A small-molecule ligand and the protein it binds are described below.
Small molecule (SMILES): CC(=O)N[C@H]1[C@H](O[C@H]2[C@H](O)[C@@H](NC(C)=O)CO[C@@H]2CO[C@@H]2O[C@@H](C)[C@@H](O)[C@@H](O)[C@@H]2O)O[C@H](CO)[C@@H](O)[C@@H]1O

Sequence of chain 2.A:
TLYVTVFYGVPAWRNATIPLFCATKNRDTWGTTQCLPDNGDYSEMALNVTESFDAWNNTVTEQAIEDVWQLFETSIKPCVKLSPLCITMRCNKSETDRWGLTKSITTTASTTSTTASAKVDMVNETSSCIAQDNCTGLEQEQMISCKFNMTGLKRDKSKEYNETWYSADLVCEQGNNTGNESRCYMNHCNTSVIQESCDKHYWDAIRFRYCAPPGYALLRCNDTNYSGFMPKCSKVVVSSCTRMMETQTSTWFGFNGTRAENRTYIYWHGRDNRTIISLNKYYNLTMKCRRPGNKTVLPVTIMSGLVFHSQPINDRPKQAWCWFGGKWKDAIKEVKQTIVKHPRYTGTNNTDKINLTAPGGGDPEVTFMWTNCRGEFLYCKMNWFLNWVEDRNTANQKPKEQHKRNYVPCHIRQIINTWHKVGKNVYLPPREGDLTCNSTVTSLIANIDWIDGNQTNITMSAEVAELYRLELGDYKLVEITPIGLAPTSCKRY

Sequence of chain 1.A:
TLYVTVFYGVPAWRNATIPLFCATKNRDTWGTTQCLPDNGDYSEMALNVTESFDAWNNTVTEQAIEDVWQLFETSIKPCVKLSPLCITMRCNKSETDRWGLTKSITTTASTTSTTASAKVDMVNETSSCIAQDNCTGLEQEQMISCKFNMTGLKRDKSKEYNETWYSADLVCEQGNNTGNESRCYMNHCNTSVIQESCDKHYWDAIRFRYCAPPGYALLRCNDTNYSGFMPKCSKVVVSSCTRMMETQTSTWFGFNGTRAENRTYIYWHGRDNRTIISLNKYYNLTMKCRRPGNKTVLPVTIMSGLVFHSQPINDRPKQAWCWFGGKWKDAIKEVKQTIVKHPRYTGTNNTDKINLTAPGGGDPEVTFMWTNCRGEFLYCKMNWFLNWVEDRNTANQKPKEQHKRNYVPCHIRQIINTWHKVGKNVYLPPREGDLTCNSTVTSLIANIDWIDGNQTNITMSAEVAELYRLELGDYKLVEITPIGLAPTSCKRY

Binding-site contacts:
Ligand atom C5 contacts residue ASN212 of chain 1.A at 3.8 Å.
Ligand atom C5 contacts residue VAL193 of chain 1.A at 3.7 Å (hydrophobic).
Ligand atom C8 contacts residue ASN212 of chain 1.A at 3.7 Å.
Ligand atom C4 contacts residue CYS194 of chain 1.A at 3.9 Å (hydrophobic).
Ligand atom C4 contacts residue VAL193 of chain 1.A at 4.1 Å (hydrophobic).
Ligand atom O4 contacts residue GLU195 of chain 1.A at 3.9 Å.
Ligand atom C1 contacts residue ASN212 of chain 1.A at 1.5 Å.
Ligand atom O7 contacts residue ASN212 of chain 1.A at 3.4 Å (h-bond).
Ligand atom C3 contacts residue GLU195 of chain 1.A at 4.3 Å.
Ligand atom C7 contacts residue THR213 of chain 1.A at 4.0 Å.
Ligand atom C7 contacts residue ASN212 of chain 1.A at 3.4 Å.
Ligand atom O3 contacts residue GLU195 of chain 1.A at 3.7 Å.
Ligand atom C8 contacts residue THR213 of chain 1.A at 3.7 Å.
Ligand atom C2 contacts residue ASN212 of chain 1.A at 2.5 Å.
Ligand atom C1 contacts residue THR213 of chain 1.A at 4.5 Å.
Ligand atom C3 contacts residue VAL193 of chain 1.A at 4.1 Å (hydrophobic).
Ligand atom O4 contacts residue GLN196 of chain 1.A at 3.8 Å.
Ligand atom C2 contacts residue THR213 of chain 1.A at 4.5 Å.
Ligand atom O5 contacts residue ASN212 of chain 1.A at 2.4 Å (h-bond).
Ligand atom O2 contacts residue LYS176 of chain 2.A at 3.7 Å.
Ligand atom O7 contacts residue LYS176 of chain 2.A at 4.4 Å.
Ligand atom C4 contacts residue ASN212 of chain 1.A at 4.3 Å.
Ligand atom C6 contacts residue VAL193 of chain 1.A at 4.1 Å (hydrophobic).
Ligand atom O6 contacts residue VAL193 of chain 1.A at 3.9 Å.
Ligand atom N2 contacts residue THR213 of chain 1.A at 3.4 Å.
Ligand atom C6 contacts residue VAL193 of chain 1.A at 4.4 Å (hydrophobic).
Ligand atom N2 contacts residue ASN212 of chain 1.A at 2.9 Å (h-bond).
Ligand atom C4 contacts residue GLU195 of chain 1.A at 3.9 Å.
Ligand atom C4 contacts residue GLN196 of chain 1.A at 4.5 Å.
Ligand atom O4 contacts residue CYS194 of chain 1.A at 4.3 Å.
Ligand atom C6 contacts residue CYS194 of chain 1.A at 4.3 Å (hydrophobic).
Ligand atom C3 contacts residue ASN212 of chain 1.A at 3.9 Å.